The protein below binds the small molecule below.
Small molecule (SMILES): CO[C@H]1O[C@H](CO)[C@H](O)[C@H](O[C@@H]2O[C@H](CO)[C@H](O)[C@H](O)[C@H]2NC(C)=O)[C@H]1O

Sequence of chain 1.F:
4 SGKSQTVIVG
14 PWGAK

Binding-site contacts:
Ligand atom C4 contacts residue GLY1 of chain 1.E at 4.0 Å.
Ligand atom O5 contacts residue TYR122 of chain 1.E at 3.1 Å (h-bond).
Ligand atom O5 contacts residue GLY121 of chain 1.E at 3.8 Å.
Ligand atom O3 contacts residue GLY1 of chain 1.E at 2.9 Å (h-bond).
Ligand atom O4 contacts residue GLY121 of chain 1.E at 3.6 Å.
Ligand atom O4 contacts residue ASP125 of chain 1.E at 2.7 Å (salt-bridge).
Ligand atom O6 contacts residue ASP125 of chain 1.E at 2.7 Å (salt-bridge).
Ligand atom C7 contacts residue TYR78 of chain 1.E at 3.5 Å (hydrophobic).
Ligand atom C3 contacts residue GLY1 of chain 1.E at 3.8 Å.
Ligand atom C1 contacts residue TYR122 of chain 1.E at 3.6 Å (hydrophobic).
Ligand atom O6 contacts residue TYR78 of chain 1.E at 3.8 Å.
Ligand atom O6 contacts residue TYR122 of chain 1.E at 3.2 Å (h-bond).
Ligand atom C7 contacts residue PRO95 of chain 3.A at 3.9 Å (hydrophobic).
Ligand atom C2 contacts residue GLY1 of chain 1.E at 4.0 Å.
Ligand atom O5 contacts residue TYR78 of chain 1.E at 4.2 Å.
Ligand atom O4 contacts residue GLY1 of chain 1.E at 2.9 Å (h-bond).
Ligand atom O1 contacts residue TYR122 of chain 1.E at 4.0 Å.
Ligand atom C4 contacts residue ASP125 of chain 1.E at 3.4 Å.
Ligand atom C5 contacts residue ASP125 of chain 1.E at 3.8 Å.
Ligand atom C1 contacts residue GLY1 of chain 1.E at 3.7 Å.
Ligand atom C6 contacts residue TRP123 of chain 1.E at 3.6 Å (hydrophobic).
Ligand atom C2 contacts residue GLY1 of chain 1.E at 3.9 Å.
Ligand atom C6 contacts residue ASP125 of chain 1.E at 3.3 Å.
Ligand atom C5 contacts residue TYR122 of chain 1.E at 4.1 Å (hydrophobic).
Ligand atom O6 contacts residue VAL80 of chain 1.E at 3.9 Å.
Ligand atom O6 contacts residue TRP123 of chain 1.E at 3.0 Å (h-bond).
Ligand atom C5 contacts residue TYR78 of chain 1.E at 3.7 Å (hydrophobic).
Ligand atom C7 contacts residue GLY1 of chain 1.E at 4.1 Å.
Ligand atom O1 contacts residue TYR78 of chain 1.E at 3.4 Å.
Ligand atom O6 contacts residue ALA17 of chain 1.F at 3.9 Å.
Ligand atom C6 contacts residue TYR78 of chain 1.E at 3.8 Å (hydrophobic).
Ligand atom C7 contacts residue GLY94 of chain 3.A at 4.2 Å.
Ligand atom C7 contacts residue TYR122 of chain 1.E at 3.4 Å (hydrophobic).
Ligand atom C6 contacts residue TYR122 of chain 1.E at 4.0 Å (hydrophobic).
Ligand atom C4 contacts residue TYR78 of chain 1.E at 3.7 Å (hydrophobic).
Ligand atom C3 contacts residue TYR78 of chain 1.E at 3.7 Å (hydrophobic).
Ligand atom O7 contacts residue GLY1 of chain 1.E at 3.1 Å (h-bond).
Ligand atom O5 contacts residue GLY1 of chain 1.E at 3.8 Å.
Ligand atom C6 contacts residue VAL80 of chain 1.E at 3.9 Å (hydrophobic).
Ligand atom O6 contacts residue GLY121 of chain 1.E at 3.8 Å.

Sequence of chain 1.E:
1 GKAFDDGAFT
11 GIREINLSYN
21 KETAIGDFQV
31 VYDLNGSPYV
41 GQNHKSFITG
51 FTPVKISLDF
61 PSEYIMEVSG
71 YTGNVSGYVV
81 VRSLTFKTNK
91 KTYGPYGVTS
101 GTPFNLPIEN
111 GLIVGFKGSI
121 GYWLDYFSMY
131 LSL

Sequence of chain 3.A:
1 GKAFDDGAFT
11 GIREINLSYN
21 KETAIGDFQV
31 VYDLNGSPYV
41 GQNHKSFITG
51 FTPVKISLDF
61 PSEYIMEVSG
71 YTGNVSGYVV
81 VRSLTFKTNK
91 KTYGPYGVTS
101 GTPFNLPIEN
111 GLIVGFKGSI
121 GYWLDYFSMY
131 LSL